Binding-site contacts:
Ligand atom C7 contacts residue ASN106 of chain 1.A at 3.8 Å.
Ligand atom O3 contacts residue ASN106 of chain 1.A at 3.1 Å (h-bond).
Ligand atom C1 contacts residue ASN106 of chain 1.A at 1.4 Å.
Ligand atom C5 contacts residue ASN106 of chain 1.A at 3.6 Å.
Ligand atom N2 contacts residue ASN106 of chain 1.A at 3.1 Å (h-bond).
Ligand atom C3 contacts residue ASN106 of chain 1.A at 3.1 Å.
Ligand atom C6 contacts residue THR153 of chain 1.A at 4.1 Å.
Ligand atom O5 contacts residue THR153 of chain 1.A at 4.3 Å.
Ligand atom C4 contacts residue ASN106 of chain 1.A at 4.0 Å.
Ligand atom C8 contacts residue ASN106 of chain 1.A at 3.7 Å.
Ligand atom O5 contacts residue ASN106 of chain 1.A at 2.4 Å (h-bond).
Ligand atom C2 contacts residue ASN106 of chain 1.A at 2.0 Å.

This small molecule binds to this protein.
Small molecule (SMILES): CC(=O)N[C@H]1[C@H](O[C@H]2[C@H](O)[C@@H](NC(C)=O)CO[C@@H]2CO)O[C@H](CO)[C@@H](O[C@@H]2O[C@H](CO)[C@@H](O)[C@H](O)[C@@H]2O)[C@@H]1O

Sequence of chain 1.A:
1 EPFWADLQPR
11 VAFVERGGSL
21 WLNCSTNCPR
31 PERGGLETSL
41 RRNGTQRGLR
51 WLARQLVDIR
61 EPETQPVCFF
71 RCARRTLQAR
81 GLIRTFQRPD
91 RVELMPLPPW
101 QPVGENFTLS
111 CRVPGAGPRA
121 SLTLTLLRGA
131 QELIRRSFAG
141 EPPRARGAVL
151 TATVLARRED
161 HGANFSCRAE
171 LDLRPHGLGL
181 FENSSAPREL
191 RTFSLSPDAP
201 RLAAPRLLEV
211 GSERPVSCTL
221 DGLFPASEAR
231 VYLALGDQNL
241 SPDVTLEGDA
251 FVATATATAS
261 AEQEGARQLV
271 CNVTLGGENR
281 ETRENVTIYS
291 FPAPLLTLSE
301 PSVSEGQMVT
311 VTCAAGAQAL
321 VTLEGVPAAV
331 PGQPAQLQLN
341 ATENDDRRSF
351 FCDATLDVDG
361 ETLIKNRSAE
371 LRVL